Binding-site contacts:
Ligand atom N5 contacts residue MET100 of chain 1.C at 3.0 Å (h-bond).
Ligand atom C31 contacts residue SER147 of chain 1.C at 3.8 Å.
Ligand atom C4 contacts residue GLU98 of chain 1.C at 3.4 Å.
Ligand atom C1 contacts residue VAL71 of chain 1.C at 3.5 Å (hydrophobic).
Ligand atom C20 contacts residue ILE17 of chain 1.C at 3.5 Å (hydrophobic).
Ligand atom C26 contacts residue SER147 of chain 1.C at 3.5 Å.
Ligand atom C14 contacts residue TYR99 of chain 1.C at 3.7 Å (hydrophobic).
Ligand atom N3 contacts residue ALA38 of chain 1.C at 3.4 Å.
Ligand atom C7 contacts residue LEU150 of chain 1.C at 3.7 Å (hydrophobic).
Ligand atom C1 contacts residue EDO1 of chain 1.J at 3.8 Å.
Ligand atom C31 contacts residue ASN148 of chain 1.C at 3.7 Å.
Ligand atom C21 contacts residue ILE17 of chain 1.C at 3.6 Å (hydrophobic).
Ligand atom C28 contacts residue GLY18 of chain 1.C at 3.3 Å.
Ligand atom N15 contacts residue ASP103 of chain 1.C at 3.3 Å (salt-bridge).
Ligand atom C4 contacts residue MET100 of chain 1.C at 3.6 Å (hydrophobic).
Ligand atom C22 contacts residue ILE17 of chain 1.C at 3.4 Å (hydrophobic).
Ligand atom C13 contacts residue MET100 of chain 1.C at 3.5 Å (hydrophobic).
Ligand atom C28 contacts residue ILE17 of chain 1.C at 3.0 Å (hydrophobic).
Ligand atom O33 contacts residue ALA160 of chain 1.C at 3.4 Å.
Ligand atom F23 contacts residue ILE17 of chain 1.C at 2.6 Å.
Ligand atom N12 contacts residue MET100 of chain 1.C at 2.8 Å (h-bond).
Ligand atom C19 contacts residue ILE17 of chain 1.C at 3.5 Å (hydrophobic).
Ligand atom N18 contacts residue TYR99 of chain 1.C at 2.7 Å (h-bond).
Ligand atom N10 contacts residue LEU150 of chain 1.C at 3.4 Å.
Ligand atom C2 contacts residue ALA38 of chain 1.C at 3.4 Å (hydrophobic).
Ligand atom C1 contacts residue LEU150 of chain 1.C at 3.8 Å (hydrophobic).
Ligand atom C26 contacts residue ASP103 of chain 1.C at 3.6 Å.
Ligand atom O33 contacts residue EDO1 of chain 1.J at 2.9 Å (h-bond).
Ligand atom C9 contacts residue LEU150 of chain 1.C at 3.6 Å (hydrophobic).
Ligand atom C11 contacts residue LEU150 of chain 1.C at 3.4 Å (hydrophobic).
Ligand atom C32 contacts residue ALA160 of chain 1.C at 3.7 Å (hydrophobic).
Ligand atom F24 contacts residue ILE17 of chain 1.C at 3.7 Å.
Ligand atom C17 contacts residue TYR99 of chain 1.C at 3.2 Å (hydrophobic).
Ligand atom C6 contacts residue LEU150 of chain 1.C at 3.6 Å (hydrophobic).
Ligand atom C27 contacts residue ILE17 of chain 1.C at 3.6 Å (hydrophobic).
Ligand atom C13 contacts residue ASP103 of chain 1.C at 3.6 Å.
Ligand atom C4 contacts residue ALA38 of chain 1.C at 3.4 Å (hydrophobic).
Ligand atom C13 contacts residue HIS102 of chain 1.C at 3.3 Å.
Ligand atom C19 contacts residue TYR99 of chain 1.C at 3.3 Å (hydrophobic).
Ligand atom C11 contacts residue MET100 of chain 1.C at 3.8 Å (hydrophobic).

Sequence of chain 1.C:
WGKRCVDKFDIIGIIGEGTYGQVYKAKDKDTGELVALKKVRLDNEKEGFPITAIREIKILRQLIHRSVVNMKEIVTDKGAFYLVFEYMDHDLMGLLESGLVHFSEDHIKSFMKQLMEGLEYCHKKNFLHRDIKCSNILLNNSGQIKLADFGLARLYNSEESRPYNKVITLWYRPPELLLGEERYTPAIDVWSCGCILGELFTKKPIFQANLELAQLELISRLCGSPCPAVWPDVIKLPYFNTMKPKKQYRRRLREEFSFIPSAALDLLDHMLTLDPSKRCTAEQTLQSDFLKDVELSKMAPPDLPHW

A small-molecule ligand and the protein it binds are described below.
Small molecule (SMILES): CCn1cnc2c(NCc3nc4c(F)c(F)ccc4[nH]3)nc(N3CCCC[C@H]3CCO)nc21